This protein binds this small molecule.
Small molecule (SMILES): CC(=O)N[C@@H]1[C@@H](O)[C@H](O)[C@@H](CO)O[C@H]1O

Sequence of chain 1.B:
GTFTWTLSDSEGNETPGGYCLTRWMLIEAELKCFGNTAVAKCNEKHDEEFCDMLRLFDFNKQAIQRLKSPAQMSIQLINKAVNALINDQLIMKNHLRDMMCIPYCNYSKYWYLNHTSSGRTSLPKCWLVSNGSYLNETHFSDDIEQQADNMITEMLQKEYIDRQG

Binding-site contacts:
Ligand atom C4 contacts residue ASN131 of chain 1.B at 4.4 Å.
Ligand atom C5 contacts residue ASN131 of chain 1.B at 3.8 Å.
Ligand atom C8 contacts residue ASN131 of chain 1.B at 3.9 Å.
Ligand atom C3 contacts residue ASN131 of chain 1.B at 3.9 Å.
Ligand atom C7 contacts residue ASN131 of chain 1.B at 3.4 Å.
Ligand atom N2 contacts residue ASN131 of chain 1.B at 3.0 Å (h-bond).
Ligand atom C1 contacts residue ASN131 of chain 1.B at 1.5 Å.
Ligand atom O7 contacts residue ASN131 of chain 1.B at 3.4 Å (h-bond).
Ligand atom C2 contacts residue ASN131 of chain 1.B at 2.5 Å.
Ligand atom O5 contacts residue ASN131 of chain 1.B at 2.5 Å (h-bond).